A small-molecule ligand and the protein it binds are described below.
Small molecule (SMILES): CC(=O)N[C@@H]1[C@@H](O)[C@H](O)[C@@H](CO)O[C@H]1O

Binding-site contacts:
Ligand atom C5 contacts residue ASN53 of chain 1.B at 3.8 Å.
Ligand atom C4 contacts residue ASN53 of chain 1.B at 4.3 Å.
Ligand atom C7 contacts residue ASN53 of chain 1.B at 3.7 Å.
Ligand atom C8 contacts residue ASN53 of chain 1.B at 3.7 Å.
Ligand atom C3 contacts residue ASN53 of chain 1.B at 3.8 Å.
Ligand atom O5 contacts residue ASN53 of chain 1.B at 2.5 Å (h-bond).
Ligand atom C2 contacts residue ASN53 of chain 1.B at 2.5 Å.
Ligand atom N2 contacts residue LEU46 of chain 1.B at 4.4 Å.
Ligand atom C1 contacts residue ASN53 of chain 1.B at 1.7 Å.
Ligand atom N2 contacts residue ASN53 of chain 1.B at 3.0 Å (h-bond).

Sequence of chain 1.B:
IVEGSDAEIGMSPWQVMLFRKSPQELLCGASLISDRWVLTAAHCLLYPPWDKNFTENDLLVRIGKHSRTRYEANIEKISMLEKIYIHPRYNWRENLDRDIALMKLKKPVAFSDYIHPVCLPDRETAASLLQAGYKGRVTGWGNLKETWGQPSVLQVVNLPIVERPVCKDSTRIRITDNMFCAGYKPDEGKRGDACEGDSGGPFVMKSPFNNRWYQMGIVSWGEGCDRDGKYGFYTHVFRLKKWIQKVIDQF